This protein binds this small molecule.
Small molecule (SMILES): CC(=O)N[C@@H]1[C@@H](O)[C@H](O)[C@@H](CO)O[C@H]1O

Sequence of chain 2.A:
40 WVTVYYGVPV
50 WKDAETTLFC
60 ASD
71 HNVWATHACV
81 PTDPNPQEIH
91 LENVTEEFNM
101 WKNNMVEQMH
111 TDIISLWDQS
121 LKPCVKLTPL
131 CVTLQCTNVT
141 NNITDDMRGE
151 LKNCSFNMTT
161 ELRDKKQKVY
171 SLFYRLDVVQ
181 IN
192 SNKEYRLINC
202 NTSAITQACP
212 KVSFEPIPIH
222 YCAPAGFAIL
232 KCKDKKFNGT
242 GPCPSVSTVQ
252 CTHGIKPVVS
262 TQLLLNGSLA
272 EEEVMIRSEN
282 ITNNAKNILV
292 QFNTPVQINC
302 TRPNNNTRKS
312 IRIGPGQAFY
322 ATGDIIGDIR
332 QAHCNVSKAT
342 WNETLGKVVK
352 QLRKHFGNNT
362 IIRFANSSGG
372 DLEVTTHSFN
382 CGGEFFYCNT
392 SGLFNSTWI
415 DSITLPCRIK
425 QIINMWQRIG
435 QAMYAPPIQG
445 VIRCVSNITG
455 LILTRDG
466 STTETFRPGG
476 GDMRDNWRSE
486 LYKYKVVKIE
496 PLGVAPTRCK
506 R

Binding-site contacts:
Ligand atom C3 contacts residue ASN138 of chain 2.A at 3.6 Å.
Ligand atom C4 contacts residue ASN138 of chain 2.A at 4.1 Å.
Ligand atom O7 contacts residue ASN138 of chain 2.A at 3.9 Å.
Ligand atom O5 contacts residue ASN138 of chain 2.A at 2.4 Å (h-bond).
Ligand atom C8 contacts residue CYS136 of chain 2.A at 4.0 Å (hydrophobic).
Ligand atom N2 contacts residue ASN138 of chain 2.A at 2.8 Å (h-bond).
Ligand atom C8 contacts residue LYS194 of chain 2.A at 4.4 Å.
Ligand atom C7 contacts residue ASN138 of chain 2.A at 3.6 Å.
Ligand atom C2 contacts residue ASN138 of chain 2.A at 2.4 Å.
Ligand atom C8 contacts residue ASN138 of chain 2.A at 4.3 Å.
Ligand atom C1 contacts residue ASN138 of chain 2.A at 1.4 Å.
Ligand atom C8 contacts residue THR137 of chain 2.A at 3.9 Å.
Ligand atom C5 contacts residue ASN138 of chain 2.A at 3.6 Å.